Binding-site contacts:
Ligand atom C23 contacts residue GLU71 of chain 1.A at 3.4 Å.
Ligand atom C26 contacts residue LYS53 of chain 1.A at 3.5 Å.
Ligand atom C1 contacts residue PHE169 of chain 1.A at 3.6 Å (hydrophobic).
Ligand atom N3 contacts residue ALA51 of chain 1.A at 3.5 Å.
Ligand atom C24 contacts residue GLU71 of chain 1.A at 3.2 Å.
Ligand atom C28 contacts residue LEU104 of chain 1.A at 3.6 Å (hydrophobic).
Ligand atom C21 contacts residue ALA111 of chain 1.A at 3.5 Å (hydrophobic).
Ligand atom N1 contacts residue LEU75 of chain 1.A at 3.6 Å.
Ligand atom N4 contacts residue ASP168 of chain 1.A at 3.6 Å (salt-bridge).
Ligand atom C27 contacts residue LYS53 of chain 1.A at 3.6 Å.
Ligand atom C1 contacts residue VAL38 of chain 1.A at 3.5 Å (hydrophobic).
Ligand atom N4 contacts residue GLU71 of chain 1.A at 3.0 Å (salt-bridge).
Ligand atom C29 contacts residue THR106 of chain 1.A at 3.3 Å.
Ligand atom C13 contacts residue GLU71 of chain 1.A at 3.5 Å.
Ligand atom C23 contacts residue LEU74 of chain 1.A at 3.4 Å (hydrophobic).
Ligand atom C21 contacts residue ASP112 of chain 1.A at 3.3 Å.
Ligand atom O2 contacts residue ALA111 of chain 1.A at 3.2 Å.
Ligand atom C27 contacts residue THR106 of chain 1.A at 3.6 Å.
Ligand atom C15 contacts residue LEU167 of chain 1.A at 3.6 Å (hydrophobic).
Ligand atom O1 contacts residue ASP168 of chain 1.A at 2.6 Å (salt-bridge).
Ligand atom C2 contacts residue GLU71 of chain 1.A at 3.6 Å.
Ligand atom C4 contacts residue ILE84 of chain 1.A at 3.5 Å (hydrophobic).
Ligand atom O3 contacts residue GLU71 of chain 1.A at 3.0 Å (salt-bridge).
Ligand atom C23 contacts residue ARG70 of chain 1.A at 3.6 Å.
Ligand atom C24 contacts residue ASP168 of chain 1.A at 3.1 Å.
Ligand atom C4 contacts residue LYS53 of chain 1.A at 3.4 Å.
Ligand atom C25 contacts residue LYS53 of chain 1.A at 3.6 Å.
Ligand atom C28 contacts residue LYS53 of chain 1.A at 3.6 Å.
Ligand atom C8 contacts residue ASP168 of chain 1.A at 3.5 Å.
Ligand atom C10 contacts residue LEU75 of chain 1.A at 3.6 Å (hydrophobic).
Ligand atom C27 contacts residue LEU104 of chain 1.A at 3.6 Å (hydrophobic).
Ligand atom C33 contacts residue VAL38 of chain 1.A at 3.6 Å (hydrophobic).
Ligand atom C13 contacts residue TYR170 of chain 1.A at 3.6 Å (hydrophobic).
Ligand atom C9 contacts residue ALA51 of chain 1.A at 3.6 Å (hydrophobic).
Ligand atom C31 contacts residue MET109 of chain 1.A at 3.6 Å (hydrophobic).
Ligand atom O6 contacts residue ARG70 of chain 1.A at 3.5 Å.
Ligand atom C28 contacts residue THR106 of chain 1.A at 3.4 Å.
Ligand atom C28 contacts residue ALA51 of chain 1.A at 3.4 Å (hydrophobic).
Ligand atom C13 contacts residue ASP168 of chain 1.A at 3.4 Å.
Ligand atom N1 contacts residue GLU71 of chain 1.A at 2.6 Å (salt-bridge).

A small-molecule ligand and the protein it binds are described below.
Small molecule (SMILES): COc1c(NC(=O)Nc2ccc(-c3ccc(CN4CCOCC4)nc3)c3ccccc23)cc(C(C)(C)C)cc1NS(C)(=O)=O

Sequence of chain 1.A:
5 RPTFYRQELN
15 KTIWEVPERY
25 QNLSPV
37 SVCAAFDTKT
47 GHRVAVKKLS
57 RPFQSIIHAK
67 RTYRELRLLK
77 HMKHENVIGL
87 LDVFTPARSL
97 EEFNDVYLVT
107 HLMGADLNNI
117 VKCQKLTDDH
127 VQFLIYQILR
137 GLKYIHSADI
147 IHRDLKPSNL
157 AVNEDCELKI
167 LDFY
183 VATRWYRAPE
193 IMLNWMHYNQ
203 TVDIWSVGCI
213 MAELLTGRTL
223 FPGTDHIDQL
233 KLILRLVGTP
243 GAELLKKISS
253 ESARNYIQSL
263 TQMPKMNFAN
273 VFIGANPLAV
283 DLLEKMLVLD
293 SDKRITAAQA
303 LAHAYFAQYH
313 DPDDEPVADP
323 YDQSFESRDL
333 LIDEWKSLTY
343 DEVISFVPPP